This small molecule binds to this protein.
Small molecule (SMILES): CCN1CCN(Cc2ccc(C(=O)Nc3ccc(C)c(Oc4ccc5c(c4)CC(=O)N5)c3)cc2C(F)(F)F)CC1

Binding-site contacts:
Ligand atom C34 contacts residue ALA55 of chain 1.A at 3.6 Å (hydrophobic).
Ligand atom C30 contacts residue PHE187 of chain 1.A at 3.6 Å (hydrophobic).
Ligand atom C07 contacts residue ASP186 of chain 1.A at 3.3 Å.
Ligand atom C23 contacts residue GLU74 of chain 1.A at 3.6 Å.
Ligand atom C01 contacts residue VAL165 of chain 1.A at 3.0 Å (hydrophobic).
Ligand atom F17 contacts residue LEU81 of chain 1.A at 3.2 Å.
Ligand atom C39 contacts residue THR103 of chain 1.A at 3.5 Å.
Ligand atom C20 contacts residue ASP186 of chain 1.A at 3.0 Å.
Ligand atom C31 contacts residue PHE187 of chain 1.A at 3.5 Å (hydrophobic).
Ligand atom C26 contacts residue THR103 of chain 1.A at 3.5 Å.
Ligand atom N03 contacts residue HIS166 of chain 1.A at 3.2 Å (h-bond).
Ligand atom C08 contacts residue HIS166 of chain 1.A at 3.3 Å.
Ligand atom C01 contacts residue ARG167 of chain 1.A at 3.6 Å.
Ligand atom C35 contacts residue ASP104 of chain 1.A at 3.3 Å.
Ligand atom C04 contacts residue VAL165 of chain 1.A at 3.1 Å (hydrophobic).
Ligand atom N21 contacts residue ASP186 of chain 1.A at 3.2 Å (salt-bridge).
Ligand atom F17 contacts residue LEU159 of chain 1.A at 3.5 Å.
Ligand atom O40 contacts residue ILE87 of chain 1.A at 3.5 Å.
Ligand atom C13 contacts residue MET78 of chain 1.A at 3.6 Å (hydrophobic).
Ligand atom C24 contacts residue THR103 of chain 1.A at 3.4 Å.
Ligand atom N03 contacts residue VAL165 of chain 1.A at 2.7 Å (h-bond).
Ligand atom C02 contacts residue HIS166 of chain 1.A at 3.5 Å.
Ligand atom C26 contacts residue LYS57 of chain 1.A at 3.5 Å.
Ligand atom C08 contacts residue ASP186 of chain 1.A at 3.2 Å.
Ligand atom F19 contacts residue HIS166 of chain 1.A at 3.1 Å.
Ligand atom C36 contacts residue TYR105 of chain 1.A at 3.6 Å (hydrophobic).
Ligand atom C12 contacts residue GLU74 of chain 1.A at 3.5 Å.
Ligand atom C22 contacts residue GLU74 of chain 1.A at 3.4 Å.
Ligand atom N21 contacts residue GLU74 of chain 1.A at 2.9 Å (salt-bridge).
Ligand atom C05 contacts residue VAL165 of chain 1.A at 3.6 Å (hydrophobic).
Ligand atom O38 contacts residue TYR105 of chain 1.A at 3.2 Å.
Ligand atom C31 contacts residue VAL26 of chain 1.A at 3.5 Å (hydrophobic).
Ligand atom C14 contacts residue ASP186 of chain 1.A at 3.4 Å.
Ligand atom O29 contacts residue PHE187 of chain 1.A at 3.6 Å.
Ligand atom O40 contacts residue ASP186 of chain 1.A at 2.9 Å (salt-bridge).
Ligand atom C13 contacts residue ASP186 of chain 1.A at 3.4 Å.
Ligand atom C35 contacts residue LEU175 of chain 1.A at 3.5 Å (hydrophobic).
Ligand atom C02 contacts residue VAL165 of chain 1.A at 3.2 Å (hydrophobic).
Ligand atom F18 contacts residue ILE184 of chain 1.A at 3.3 Å.
Ligand atom O38 contacts residue MET106 of chain 1.A at 2.6 Å (h-bond).

Sequence of chain 1.A:
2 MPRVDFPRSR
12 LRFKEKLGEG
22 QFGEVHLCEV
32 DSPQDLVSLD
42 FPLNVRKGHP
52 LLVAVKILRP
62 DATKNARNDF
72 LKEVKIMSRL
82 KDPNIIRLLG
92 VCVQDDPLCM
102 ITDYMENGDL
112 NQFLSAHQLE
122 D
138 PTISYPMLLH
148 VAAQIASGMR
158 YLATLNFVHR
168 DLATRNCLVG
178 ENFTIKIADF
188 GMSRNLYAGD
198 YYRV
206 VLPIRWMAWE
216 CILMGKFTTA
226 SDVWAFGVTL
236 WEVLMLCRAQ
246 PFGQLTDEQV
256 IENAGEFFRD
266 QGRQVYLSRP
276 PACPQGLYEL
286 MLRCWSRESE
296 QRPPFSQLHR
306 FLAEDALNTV